Sequence of chain 1.B:
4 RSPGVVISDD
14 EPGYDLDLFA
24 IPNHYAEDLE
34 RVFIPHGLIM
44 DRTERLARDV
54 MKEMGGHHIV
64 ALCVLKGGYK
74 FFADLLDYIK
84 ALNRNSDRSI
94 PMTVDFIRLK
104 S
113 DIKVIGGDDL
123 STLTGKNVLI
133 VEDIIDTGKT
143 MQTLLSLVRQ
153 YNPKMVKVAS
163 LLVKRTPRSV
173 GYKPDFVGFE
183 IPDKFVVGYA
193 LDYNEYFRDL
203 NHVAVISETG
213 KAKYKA

Binding-site contacts:
Ligand atom C6 contacts residue LYS166 of chain 1.B at 3.6 Å.
Ligand atom O6 contacts residue LYS186 of chain 1.B at 3.3 Å (salt-bridge).
Ligand atom OAI contacts residue THR139 of chain 1.B at 3.5 Å (h-bond).
Ligand atom OAG contacts residue GLY70 of chain 1.B at 3.1 Å (h-bond).
Ligand atom PBE contacts residue MG1 of chain 1.J at 3.5 Å.
Ligand atom OAB contacts residue MG1 of chain 1.J at 1.9 Å.
Ligand atom CAU contacts residue MG1 of chain 1.J at 3.0 Å.
Ligand atom CAM contacts residue MG1 of chain 1.J at 3.5 Å.
Ligand atom PBE contacts residue ARG200 of chain 1.B at 3.6 Å.
Ligand atom N1 contacts residue VAL188 of chain 1.B at 2.7 Å (h-bond).
Ligand atom OAI contacts residue LYS141 of chain 1.B at 3.5 Å (salt-bridge).
Ligand atom N2 contacts residue ASP194 of chain 1.B at 2.8 Å (salt-bridge).
Ligand atom OAJ contacts residue THR139 of chain 1.B at 3.4 Å (h-bond).
Ligand atom OAD contacts residue LYS69 of chain 1.B at 3.1 Å (salt-bridge).
Ligand atom PBF contacts residue THR142 of chain 1.B at 3.5 Å.
Ligand atom OAD contacts residue ARG200 of chain 1.B at 3.1 Å (salt-bridge).
Ligand atom OAI contacts residue THR142 of chain 1.B at 2.4 Å (h-bond).
Ligand atom OAH contacts residue ASP194 of chain 1.B at 2.8 Å (salt-bridge).
Ligand atom CAZ contacts residue THR142 of chain 1.B at 3.4 Å.
Ligand atom O6 contacts residue LYS166 of chain 1.B at 2.7 Å (salt-bridge).
Ligand atom C2 contacts residue PHE187 of chain 1.B at 3.3 Å (hydrophobic).
Ligand atom C2 contacts residue VAL188 of chain 1.B at 3.2 Å (hydrophobic).
Ligand atom C5 contacts residue LYS166 of chain 1.B at 3.6 Å.
Ligand atom OAH contacts residue MG1 of chain 1.J at 2.3 Å.
Ligand atom OAG contacts residue LYS69 of chain 1.B at 3.5 Å (salt-bridge).
Ligand atom OAF contacts residue THR142 of chain 1.B at 3.3 Å (h-bond).
Ligand atom OAE contacts residue THR139 of chain 1.B at 2.8 Å (h-bond).
Ligand atom N1 contacts residue PHE187 of chain 1.B at 3.5 Å.
Ligand atom PBF contacts residue THR139 of chain 1.B at 3.5 Å.
Ligand atom O6 contacts residue VAL188 of chain 1.B at 3.0 Å (h-bond).
Ligand atom N2 contacts residue VAL188 of chain 1.B at 2.9 Å (h-bond).
Ligand atom N2 contacts residue LEU193 of chain 1.B at 3.5 Å.
Ligand atom N2 contacts residue PHE187 of chain 1.B at 3.5 Å.
Ligand atom OAJ contacts residue ASP138 of chain 1.B at 2.9 Å (salt-bridge).
Ligand atom OAE contacts residue ASP138 of chain 1.B at 3.4 Å.
Ligand atom OAH contacts residue ARG200 of chain 1.B at 2.9 Å (salt-bridge).
Ligand atom C6 contacts residue PHE187 of chain 1.B at 3.5 Å (hydrophobic).
Ligand atom N7 contacts residue LYS166 of chain 1.B at 3.2 Å (salt-bridge).
Ligand atom OAJ contacts residue GLY140 of chain 1.B at 2.8 Å (h-bond).
Ligand atom O6 contacts residue PHE187 of chain 1.B at 3.4 Å.

The small molecule below binds the protein below.
Small molecule (SMILES): Nc1nc2c(ncn2[C@@H]2CN(C(=O)CCP(=O)(O)O)C[C@H]2OC[C@H](O)P(=O)(O)O)c(=O)[nH]1